The small molecule below binds the protein below.
Small molecule (SMILES): Nc1ncnc2c1ncn2[C@@H]1O[C@H](CO[P](=O)(O)O[P](=O)(O)NP(=O)(O)O)[C@@H](O)[C@H]1O

Sequence of chain 1.A:
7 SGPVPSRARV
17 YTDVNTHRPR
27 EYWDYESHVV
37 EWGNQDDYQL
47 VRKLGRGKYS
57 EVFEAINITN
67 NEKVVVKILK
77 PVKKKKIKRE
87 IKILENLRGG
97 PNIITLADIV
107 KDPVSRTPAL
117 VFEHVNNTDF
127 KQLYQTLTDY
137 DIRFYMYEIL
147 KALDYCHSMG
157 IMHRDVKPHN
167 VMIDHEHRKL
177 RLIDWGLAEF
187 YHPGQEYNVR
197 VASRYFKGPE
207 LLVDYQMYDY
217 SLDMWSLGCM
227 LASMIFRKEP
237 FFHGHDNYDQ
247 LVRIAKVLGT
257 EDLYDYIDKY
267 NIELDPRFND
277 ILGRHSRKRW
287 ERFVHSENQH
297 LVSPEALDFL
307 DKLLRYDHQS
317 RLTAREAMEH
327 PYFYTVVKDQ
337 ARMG

Binding-site contacts:
Ligand atom O3' contacts residue HIS165 of chain 1.A at 4.0 Å.
Ligand atom N3 contacts residue MET168 of chain 1.A at 3.9 Å.
Ligand atom O1B contacts residue GLY53 of chain 1.A at 3.3 Å.
Ligand atom C2 contacts residue VAL71 of chain 1.A at 3.8 Å (hydrophobic).
Ligand atom O3A contacts residue MG1 of chain 1.B at 3.9 Å.
Ligand atom PA contacts residue MG1 of chain 1.B at 3.3 Å.
Ligand atom C2 contacts residue VAL121 of chain 1.A at 3.2 Å (hydrophobic).
Ligand atom N3B contacts residue MG1 of chain 1.C at 3.1 Å.
Ligand atom O1G contacts residue ASP161 of chain 1.A at 3.9 Å.
Ligand atom O3G contacts residue MG1 of chain 1.C at 2.8 Å.
Ligand atom C4 contacts residue MET168 of chain 1.A at 4.0 Å (hydrophobic).
Ligand atom N7 contacts residue ILE179 of chain 1.A at 3.7 Å.
Ligand atom O1G contacts residue MG1 of chain 1.B at 3.0 Å.
Ligand atom O1A contacts residue ASP180 of chain 1.A at 3.5 Å.
Ligand atom O2B contacts residue LYS73 of chain 1.A at 3.0 Å (salt-bridge).
Ligand atom N6 contacts residue GLU119 of chain 1.A at 3.2 Å (salt-bridge).
Ligand atom C5 contacts residue VAL71 of chain 1.A at 3.9 Å (hydrophobic).
Ligand atom O1B contacts residue SER56 of chain 1.A at 3.5 Å (h-bond).
Ligand atom O2A contacts residue MG1 of chain 1.B at 1.8 Å.
Ligand atom PB contacts residue MG1 of chain 1.C at 3.7 Å.
Ligand atom PB contacts residue MG1 of chain 1.B at 4.0 Å.
Ligand atom O1G contacts residue LYS163 of chain 1.A at 3.5 Å (salt-bridge).
Ligand atom N6 contacts residue ILE100 of chain 1.A at 3.5 Å.
Ligand atom N6 contacts residue VAL71 of chain 1.A at 4.0 Å.
Ligand atom PB contacts residue ASP180 of chain 1.A at 3.9 Å.
Ligand atom N3B contacts residue ASP180 of chain 1.A at 3.7 Å.
Ligand atom C6 contacts residue VAL71 of chain 1.A at 3.5 Å (hydrophobic).
Ligand atom N1 contacts residue VAL71 of chain 1.A at 3.5 Å.
Ligand atom O2A contacts residue ASP180 of chain 1.A at 3.3 Å.
Ligand atom PG contacts residue MG1 of chain 1.C at 3.5 Å.
Ligand atom O4' contacts residue VAL58 of chain 1.A at 3.5 Å.
Ligand atom C8 contacts residue ILE179 of chain 1.A at 3.7 Å (hydrophobic).
Ligand atom PA contacts residue ASP180 of chain 1.A at 3.9 Å.
Ligand atom O2G contacts residue GLY53 of chain 1.A at 3.8 Å.
Ligand atom O2B contacts residue ASP180 of chain 1.A at 2.8 Å (salt-bridge).
Ligand atom N3B contacts residue MG1 of chain 1.B at 2.7 Å.
Ligand atom O2A contacts residue ASN166 of chain 1.A at 3.3 Å (h-bond).
Ligand atom N1 contacts residue VAL121 of chain 1.A at 3.1 Å (h-bond).
Ligand atom PG contacts residue MG1 of chain 1.B at 3.5 Å.
Ligand atom O2B contacts residue MG1 of chain 1.C at 3.2 Å.